Binding-site contacts:
Ligand atom N2 contacts residue LEU101 of chain 1.C at 3.7 Å.
Ligand atom CAF contacts residue LYS54 of chain 1.C at 3.6 Å.
Ligand atom N7 contacts residue ALA52 of chain 1.C at 3.9 Å.
Ligand atom C6 contacts residue GLN100 of chain 1.C at 3.4 Å.
Ligand atom CAF contacts residue ASP164 of chain 1.C at 3.5 Å.
Ligand atom CAN contacts residue GLY28 of chain 1.C at 3.7 Å.
Ligand atom CAJ contacts residue PRO103 of chain 1.C at 3.9 Å (hydrophobic).
Ligand atom CAS contacts residue LEU27 of chain 1.C at 3.1 Å (hydrophobic).
Ligand atom CAD contacts residue LYS54 of chain 1.C at 3.5 Å.
Ligand atom N1 contacts residue MET102 of chain 1.C at 2.9 Å (h-bond).
Ligand atom N9 contacts residue VAL35 of chain 1.C at 4.0 Å.
Ligand atom C5 contacts residue ALA52 of chain 1.C at 3.8 Å (hydrophobic).
Ligand atom CAG contacts residue LEU27 of chain 1.C at 3.9 Å (hydrophobic).
Ligand atom CAB contacts residue MET99 of chain 1.C at 3.5 Å (hydrophobic).
Ligand atom CAC contacts residue MET99 of chain 1.C at 3.5 Å (hydrophobic).
Ligand atom C6 contacts residue MET102 of chain 1.C at 3.6 Å (hydrophobic).
Ligand atom CAH contacts residue GLY105 of chain 1.C at 3.3 Å.
Ligand atom CBA contacts residue MET102 of chain 1.C at 3.1 Å (hydrophobic).
Ligand atom CAP contacts residue LEU27 of chain 1.C at 3.8 Å (hydrophobic).
Ligand atom CAN contacts residue LEU27 of chain 1.C at 3.8 Å (hydrophobic).
Ligand atom CBA contacts residue GLY105 of chain 1.C at 3.5 Å.
Ligand atom N7 contacts residue LEU153 of chain 1.C at 3.9 Å.
Ligand atom N1 contacts residue LEU101 of chain 1.C at 3.6 Å.
Ligand atom CAC contacts residue LYS54 of chain 1.C at 3.8 Å.
Ligand atom CAJ contacts residue GLY105 of chain 1.C at 3.7 Å.
Ligand atom CAD contacts residue ASP164 of chain 1.C at 3.6 Å.
Ligand atom CAP contacts residue VAL35 of chain 1.C at 3.5 Å (hydrophobic).
Ligand atom CAI contacts residue LEU27 of chain 1.C at 3.8 Å (hydrophobic).
Ligand atom C2 contacts residue MET102 of chain 1.C at 3.5 Å (hydrophobic).
Ligand atom C2 contacts residue LEU101 of chain 1.C at 3.9 Å (hydrophobic).
Ligand atom C6 contacts residue ALA52 of chain 1.C at 3.6 Å (hydrophobic).
Ligand atom CAH contacts residue PRO103 of chain 1.C at 3.6 Å (hydrophobic).
Ligand atom N3 contacts residue LEU153 of chain 1.C at 3.9 Å.
Ligand atom CAH contacts residue MET102 of chain 1.C at 2.9 Å (hydrophobic).
Ligand atom C5 contacts residue LEU153 of chain 1.C at 3.9 Å (hydrophobic).
Ligand atom N2 contacts residue MET102 of chain 1.C at 2.5 Å (h-bond).
Ligand atom CAB contacts residue LYS54 of chain 1.C at 3.5 Å.
Ligand atom C4 contacts residue LEU153 of chain 1.C at 4.0 Å (hydrophobic).
Ligand atom N2 contacts residue GLY105 of chain 1.C at 3.8 Å.
Ligand atom CAQ contacts residue LEU27 of chain 1.C at 3.9 Å (hydrophobic).

A small-molecule ligand and the protein it binds are described below.
Small molecule (SMILES): CN1CCN(c2ccc(Nc3ncc4nc(Nc5ccccc5)n(C5CCCCC5)c4n3)cc2)CC1

Sequence of chain 1.C:
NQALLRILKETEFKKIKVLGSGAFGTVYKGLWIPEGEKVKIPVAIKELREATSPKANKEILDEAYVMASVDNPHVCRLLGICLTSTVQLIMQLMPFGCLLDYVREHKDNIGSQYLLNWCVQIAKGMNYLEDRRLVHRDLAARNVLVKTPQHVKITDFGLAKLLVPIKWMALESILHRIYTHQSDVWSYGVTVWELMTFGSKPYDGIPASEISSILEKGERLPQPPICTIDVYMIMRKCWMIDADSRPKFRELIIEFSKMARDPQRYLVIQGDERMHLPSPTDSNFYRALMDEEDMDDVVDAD